Sequence of chain 1.B:
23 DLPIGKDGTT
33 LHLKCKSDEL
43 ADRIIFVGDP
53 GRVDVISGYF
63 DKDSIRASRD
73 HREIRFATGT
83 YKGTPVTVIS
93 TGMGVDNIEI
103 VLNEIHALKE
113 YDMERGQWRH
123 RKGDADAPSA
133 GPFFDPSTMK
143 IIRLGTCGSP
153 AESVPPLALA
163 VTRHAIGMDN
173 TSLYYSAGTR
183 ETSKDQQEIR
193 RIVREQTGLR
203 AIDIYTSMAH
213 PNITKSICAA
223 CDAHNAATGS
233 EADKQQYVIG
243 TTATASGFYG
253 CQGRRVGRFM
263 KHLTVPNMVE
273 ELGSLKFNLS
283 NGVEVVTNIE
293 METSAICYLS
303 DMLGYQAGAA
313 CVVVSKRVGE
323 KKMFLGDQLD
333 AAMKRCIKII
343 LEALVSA

Binding-site contacts:
Ligand atom O1 contacts residue ARG145 of chain 1.A at 2.9 Å (salt-bridge).
Ligand atom C5 contacts residue HIS34 of chain 1.B at 3.5 Å.
Ligand atom O3 contacts residue MET95 of chain 1.A at 3.6 Å.
Ligand atom O5 contacts residue PHE250 of chain 1.A at 3.7 Å.
Ligand atom P contacts residue THR148 of chain 1.A at 3.7 Å.
Ligand atom O2 contacts residue ARG145 of chain 1.A at 3.0 Å (salt-bridge).
Ligand atom O1P contacts residue ASP51 of chain 1.A at 3.7 Å.
Ligand atom P contacts residue ARG54 of chain 1.A at 3.8 Å.
Ligand atom O1 contacts residue GLU294 of chain 1.A at 3.7 Å.
Ligand atom O4 contacts residue ARG74 of chain 1.B at 3.5 Å (salt-bridge).
Ligand atom O3P contacts residue THR148 of chain 1.A at 2.8 Å (h-bond).
Ligand atom C2 contacts residue URA1 of chain 1.D at 3.5 Å.
Ligand atom C3 contacts residue MET293 of chain 1.A at 3.9 Å (hydrophobic).
Ligand atom C1 contacts residue THR148 of chain 1.A at 3.2 Å.
Ligand atom O2P contacts residue ARG145 of chain 1.A at 2.8 Å (salt-bridge).
Ligand atom O2 contacts residue GLU294 of chain 1.A at 2.6 Å (salt-bridge).
Ligand atom O2P contacts residue GLY147 of chain 1.A at 3.5 Å.
Ligand atom C3 contacts residue GLU294 of chain 1.A at 3.4 Å.
Ligand atom O3P contacts residue ARG74 of chain 1.B at 3.0 Å (salt-bridge).
Ligand atom O1P contacts residue ARG74 of chain 1.B at 2.9 Å (salt-bridge).
Ligand atom C2 contacts residue GLU294 of chain 1.A at 3.7 Å.
Ligand atom P contacts residue GLY50 of chain 1.A at 3.9 Å.
Ligand atom O4 contacts residue URA1 of chain 1.D at 3.7 Å.
Ligand atom O1P contacts residue GLY50 of chain 1.A at 3.2 Å.
Ligand atom O2 contacts residue MET293 of chain 1.A at 3.0 Å (h-bond).
Ligand atom O3P contacts residue ARG54 of chain 1.A at 2.8 Å (salt-bridge).
Ligand atom C2 contacts residue ARG145 of chain 1.A at 3.8 Å.
Ligand atom O2P contacts residue ARG54 of chain 1.A at 3.0 Å (salt-bridge).
Ligand atom O1 contacts residue THR148 of chain 1.A at 3.4 Å (h-bond).
Ligand atom P contacts residue ARG74 of chain 1.B at 3.9 Å.
Ligand atom O5 contacts residue HIS34 of chain 1.B at 2.8 Å (h-bond).
Ligand atom P contacts residue ARG145 of chain 1.A at 3.9 Å.
Ligand atom O2P contacts residue GLY50 of chain 1.A at 2.9 Å (h-bond).
Ligand atom C5 contacts residue PHE250 of chain 1.A at 3.9 Å (hydrophobic).
Ligand atom O4 contacts residue THR148 of chain 1.A at 3.2 Å (h-bond).
Ligand atom C1 contacts residue URA1 of chain 1.D at 3.6 Å.
Ligand atom O3 contacts residue GLU294 of chain 1.A at 2.5 Å (salt-bridge).
Ligand atom C1 contacts residue ARG145 of chain 1.A at 3.6 Å.
Ligand atom O2P contacts residue THR148 of chain 1.A at 3.9 Å.
Ligand atom O2 contacts residue GLU292 of chain 1.A at 3.5 Å.

Sequence of chain 1.A:
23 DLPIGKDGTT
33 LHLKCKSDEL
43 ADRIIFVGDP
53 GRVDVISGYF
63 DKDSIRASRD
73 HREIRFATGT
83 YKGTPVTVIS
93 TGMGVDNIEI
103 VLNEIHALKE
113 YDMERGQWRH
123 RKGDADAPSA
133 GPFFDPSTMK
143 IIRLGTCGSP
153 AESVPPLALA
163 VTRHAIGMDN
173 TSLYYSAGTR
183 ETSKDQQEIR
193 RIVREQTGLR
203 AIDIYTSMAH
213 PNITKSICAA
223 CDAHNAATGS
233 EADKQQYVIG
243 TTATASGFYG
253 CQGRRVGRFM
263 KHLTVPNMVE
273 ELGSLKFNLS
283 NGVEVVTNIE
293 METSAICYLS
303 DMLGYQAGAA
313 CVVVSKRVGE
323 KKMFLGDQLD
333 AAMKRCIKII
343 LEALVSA

The protein below binds the small molecule below.
Small molecule (SMILES): O=P(O)(O)O[C@H]1O[C@H](CO)[C@@H](O)[C@H]1O